Sequence of chain 1.A:
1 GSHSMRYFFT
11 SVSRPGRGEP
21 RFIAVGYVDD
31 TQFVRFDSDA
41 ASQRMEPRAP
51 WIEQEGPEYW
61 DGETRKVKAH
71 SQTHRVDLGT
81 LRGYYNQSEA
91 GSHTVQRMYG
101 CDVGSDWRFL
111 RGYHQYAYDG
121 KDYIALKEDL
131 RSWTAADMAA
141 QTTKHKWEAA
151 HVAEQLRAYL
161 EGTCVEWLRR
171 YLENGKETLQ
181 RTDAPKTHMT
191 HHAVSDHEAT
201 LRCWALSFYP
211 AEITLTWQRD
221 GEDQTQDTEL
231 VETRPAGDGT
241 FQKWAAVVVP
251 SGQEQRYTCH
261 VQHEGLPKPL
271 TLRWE

Binding-site contacts:
Ligand atom CG contacts residue TRP147 of chain 1.A at 3.3 Å (hydrophobic).
Ligand atom CB contacts residue GLU63 of chain 1.A at 2.9 Å.
Ligand atom N contacts residue TYR7 of chain 1.A at 2.9 Å (h-bond).
Ligand atom CA contacts residue TYR159 of chain 1.A at 3.3 Å (hydrophobic).
Ligand atom O contacts residue TYR159 of chain 1.A at 2.7 Å (h-bond).
Ligand atom N contacts residue TYR7 of chain 1.A at 3.2 Å (h-bond).
Ligand atom O contacts residue LYS66 of chain 1.A at 3.1 Å (salt-bridge).
Ligand atom O contacts residue TYR159 of chain 1.A at 3.2 Å.
Ligand atom CG contacts residue TYR99 of chain 1.A at 3.2 Å (hydrophobic).
Ligand atom N contacts residue GLU63 of chain 1.A at 3.0 Å (salt-bridge).
Ligand atom CD1 contacts residue TRP147 of chain 1.A at 3.5 Å (hydrophobic).
Ligand atom N contacts residue TYR159 of chain 1.A at 3.5 Å.
Ligand atom CG2 contacts residue THR73 of chain 1.A at 3.4 Å.
Ligand atom CE contacts residue MET45 of chain 1.A at 3.2 Å (hydrophobic).
Ligand atom CB contacts residue GLU63 of chain 1.A at 3.2 Å.
Ligand atom CB contacts residue TYR99 of chain 1.A at 3.3 Å (hydrophobic).
Ligand atom CD1 contacts residue LEU81 of chain 1.A at 3.5 Å (hydrophobic).
Ligand atom OXT contacts residue TYR84 of chain 1.A at 3.2 Å (h-bond).
Ligand atom OD1 contacts residue TYR159 of chain 1.A at 3.5 Å.
Ligand atom CB contacts residue TRP167 of chain 1.A at 3.3 Å (hydrophobic).
Ligand atom O contacts residue TRP147 of chain 1.A at 2.7 Å (h-bond).
Ligand atom CE contacts residue TYR7 of chain 1.A at 3.3 Å (hydrophobic).
Ligand atom O contacts residue THR80 of chain 1.A at 3.4 Å.
Ligand atom CA contacts residue ASP77 of chain 1.A at 3.4 Å.
Ligand atom N contacts residue ASP77 of chain 1.A at 2.9 Å (salt-bridge).
Ligand atom O contacts residue THR73 of chain 1.A at 3.0 Å.
Ligand atom CD2 contacts residue TRP147 of chain 1.A at 3.4 Å (hydrophobic).
Ligand atom CE contacts residue GLU63 of chain 1.A at 3.5 Å.
Ligand atom OXT contacts residue THR143 of chain 1.A at 2.8 Å (h-bond).
Ligand atom CA contacts residue TYR7 of chain 1.A at 3.2 Å (hydrophobic).
Ligand atom O contacts residue LYS146 of chain 1.A at 2.8 Å (salt-bridge).
Ligand atom O contacts residue HIS70 of chain 1.A at 2.7 Å.
Ligand atom CA contacts residue TYR171 of chain 1.A at 3.3 Å (hydrophobic).
Ligand atom C contacts residue TYR159 of chain 1.A at 3.5 Å (hydrophobic).
Ligand atom CA contacts residue GLU63 of chain 1.A at 3.1 Å.
Ligand atom C contacts residue TYR7 of chain 1.A at 3.3 Å (hydrophobic).
Ligand atom N contacts residue TYR99 of chain 1.A at 2.9 Å (h-bond).
Ligand atom C contacts residue GLU63 of chain 1.A at 3.6 Å.
Ligand atom CB contacts residue TYR159 of chain 1.A at 3.5 Å (hydrophobic).
Ligand atom N contacts residue TYR171 of chain 1.A at 2.6 Å (h-bond).

This small molecule binds to this protein.
Small molecule (SMILES): CSCC[C@H](NC(=O)[C@H](C)N)C(=O)N[C@@H](CC(=O)O)C(=O)N[C@@H](CO)C(=O)N[C@@H](CC(N)=O)C(=O)N[C@H](C(=O)N[C@@H](CC(C)C)C(=O)N[C@@H](CCC(=O)O)C(=O)N[C@@H](CC(C)C)C(=O)O)[C@@H](C)O